Sequence of chain 1.A:
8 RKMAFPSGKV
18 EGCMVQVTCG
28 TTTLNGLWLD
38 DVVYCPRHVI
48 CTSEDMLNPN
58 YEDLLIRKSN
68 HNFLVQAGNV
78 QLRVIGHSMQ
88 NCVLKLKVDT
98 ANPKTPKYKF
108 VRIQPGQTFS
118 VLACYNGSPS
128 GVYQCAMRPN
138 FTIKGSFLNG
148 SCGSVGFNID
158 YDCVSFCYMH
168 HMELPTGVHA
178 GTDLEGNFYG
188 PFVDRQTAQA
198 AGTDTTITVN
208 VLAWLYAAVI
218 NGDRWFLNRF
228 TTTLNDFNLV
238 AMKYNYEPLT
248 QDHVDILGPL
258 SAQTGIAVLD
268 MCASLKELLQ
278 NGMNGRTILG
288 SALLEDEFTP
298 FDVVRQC

The protein below binds the small molecule below.
Small molecule (SMILES): CC(C)C[C@H](NC(=O)OC[C@@H]1C[C@H]2C=CC[C@H](C2)C1)C(=O)N[C@@H](C[C@@H]1CCNC1=O)[C@@H](O)S(=O)(=O)O

Binding-site contacts:
Ligand atom C02 contacts residue Y8S1 of chain 1.C at 0.1 Å.
Ligand atom C15 contacts residue Y8S1 of chain 1.C at 0.1 Å.
Ligand atom C23 contacts residue Y8S1 of chain 1.C at 0.1 Å.
Ligand atom C04 contacts residue Y8S1 of chain 1.C at 0.0 Å.
Ligand atom O01 contacts residue Y8S1 of chain 1.C at 0.1 Å (h-bond).
Ligand atom N18 contacts residue Y8S1 of chain 1.C at 0.1 Å (h-bond).
Ligand atom C12 contacts residue Y8S1 of chain 1.C at 0.2 Å.
Ligand atom O10 contacts residue Y8S1 of chain 1.C at 1.2 Å.
Ligand atom C30 contacts residue Y8S1 of chain 1.C at 0.5 Å.
Ligand atom C21 contacts residue Y8S1 of chain 1.C at 0.1 Å.
Ligand atom C06 contacts residue Y8S1 of chain 1.C at 0.0 Å.
Ligand atom C13 contacts residue Y8S1 of chain 1.C at 0.1 Å.
Ligand atom N11 contacts residue HIS168 of chain 1.A at 2.9 Å (h-bond).
Ligand atom C09 contacts residue CYS149 of chain 1.A at 1.8 Å (hydrophobic).
Ligand atom N18 contacts residue GLN193 of chain 1.A at 3.0 Å (h-bond).
Ligand atom C08 contacts residue CYS149 of chain 1.A at 2.8 Å (hydrophobic).
Ligand atom N11 contacts residue Y8S1 of chain 1.C at 0.1 Å (h-bond).
Ligand atom C28 contacts residue Y8S1 of chain 1.C at 0.2 Å.
Ligand atom C08 contacts residue Y8S1 of chain 1.C at 0.2 Å.
Ligand atom N03 contacts residue Y8S1 of chain 1.C at 0.1 Å (h-bond).
Ligand atom N03 contacts residue GLU170 of chain 1.A at 3.0 Å (salt-bridge).
Ligand atom C14 contacts residue Y8S1 of chain 1.C at 0.1 Å.
Ligand atom C17 contacts residue Y8S1 of chain 1.C at 0.0 Å.
Ligand atom O32 contacts residue Y8S1 of chain 1.C at 0.4 Å (h-bond).
Ligand atom C22 contacts residue Y8S1 of chain 1.C at 0.1 Å.
Ligand atom C05 contacts residue Y8S1 of chain 1.C at 0.0 Å.
Ligand atom C24 contacts residue Y8S1 of chain 1.C at 0.2 Å.
Ligand atom C27 contacts residue Y8S1 of chain 1.C at 0.1 Å.
Ligand atom C16 contacts residue Y8S1 of chain 1.C at 0.1 Å.
Ligand atom C19 contacts residue Y8S1 of chain 1.C at 0.1 Å.
Ligand atom C26 contacts residue Y8S1 of chain 1.C at 0.1 Å.
Ligand atom C07 contacts residue Y8S1 of chain 1.C at 0.1 Å.
Ligand atom O01 contacts residue HIS167 of chain 1.A at 2.8 Å (h-bond).
Ligand atom C25 contacts residue Y8S1 of chain 1.C at 0.1 Å.
Ligand atom C09 contacts residue Y8S1 of chain 1.C at 0.3 Å.
Ligand atom O31 contacts residue Y8S1 of chain 1.C at 0.1 Å (h-bond).
Ligand atom O20 contacts residue Y8S1 of chain 1.C at 0.1 Å (h-bond).
Ligand atom O10 contacts residue CYS149 of chain 1.A at 2.7 Å (h-bond).
Ligand atom O20 contacts residue GLN193 of chain 1.A at 3.0 Å (h-bond).
Ligand atom C29 contacts residue Y8S1 of chain 1.C at 0.3 Å.